Binding-site contacts:
Ligand atom C6B contacts residue LEU181 of chain 16.A at 3.3 Å (hydrophobic).
Ligand atom C6B contacts residue ILE98 of chain 16.A at 3.6 Å (hydrophobic).
Ligand atom O1 contacts residue MET214 of chain 16.A at 3.2 Å.
Ligand atom O1B contacts residue ILE98 of chain 16.A at 2.9 Å.
Ligand atom C1C contacts residue MET214 of chain 16.A at 3.7 Å (hydrophobic).
Ligand atom O1 contacts residue LEU100 of chain 16.A at 4.0 Å.
Ligand atom C2C contacts residue ILE98 of chain 16.A at 4.0 Å (hydrophobic).
Ligand atom C1A contacts residue TYR144 of chain 16.A at 3.1 Å (hydrophobic).
Ligand atom N3A contacts residue LEU217 of chain 16.A at 3.4 Å.
Ligand atom C4A contacts residue PHE179 of chain 16.A at 3.3 Å (hydrophobic).
Ligand atom CM4 contacts residue VAL168 of chain 16.A at 3.5 Å (hydrophobic).
Ligand atom CM3 contacts residue TYR190 of chain 16.A at 3.9 Å (hydrophobic).
Ligand atom C2A contacts residue PHE179 of chain 16.A at 3.3 Å (hydrophobic).
Ligand atom C1B contacts residue LEU181 of chain 16.A at 3.8 Å (hydrophobic).
Ligand atom N3A contacts residue PHE179 of chain 16.A at 3.0 Å.
Ligand atom N2 contacts residue LEU100 of chain 16.A at 3.8 Å.
Ligand atom CM2 contacts residue ILE236 of chain 16.A at 4.0 Å (hydrophobic).
Ligand atom CM6 contacts residue TYR144 of chain 16.A at 3.7 Å (hydrophobic).
Ligand atom C4A contacts residue TYR144 of chain 16.A at 3.8 Å (hydrophobic).
Ligand atom C1B contacts residue ILE98 of chain 16.A at 3.6 Å (hydrophobic).
Ligand atom CM6 contacts residue LEU181 of chain 16.A at 3.7 Å (hydrophobic).
Ligand atom C5 contacts residue MET214 of chain 16.A at 3.6 Å (hydrophobic).
Ligand atom C2B contacts residue ILE98 of chain 16.A at 3.9 Å (hydrophobic).
Ligand atom C2B contacts residue ILE122 of chain 16.A at 3.9 Å (hydrophobic).
Ligand atom O5A contacts residue ALA166 of chain 16.A at 3.9 Å.
Ligand atom O5A contacts residue PHE179 of chain 16.A at 3.7 Å.
Ligand atom C5B contacts residue TYR144 of chain 16.A at 3.6 Å (hydrophobic).
Ligand atom C1A contacts residue PHE179 of chain 16.A at 3.5 Å (hydrophobic).
Ligand atom C4 contacts residue TYR190 of chain 16.A at 3.8 Å (hydrophobic).
Ligand atom CM6 contacts residue LEU184 of chain 16.A at 3.4 Å (hydrophobic).
Ligand atom CM4 contacts residue PHE179 of chain 16.A at 3.9 Å (hydrophobic).
Ligand atom C4B contacts residue LEU181 of chain 16.A at 3.8 Å (hydrophobic).
Ligand atom C2A contacts residue TYR144 of chain 16.A at 3.7 Å (hydrophobic).
Ligand atom C4B contacts residue PHE179 of chain 16.A at 3.9 Å (hydrophobic).
Ligand atom N2 contacts residue MET214 of chain 16.A at 3.8 Å.
Ligand atom CM4 contacts residue TYR142 of chain 16.A at 3.1 Å (hydrophobic).
Ligand atom O5A contacts residue TYR144 of chain 16.A at 3.1 Å.
Ligand atom CM2 contacts residue ILE122 of chain 16.A at 3.7 Å (hydrophobic).
Ligand atom C3 contacts residue LEU100 of chain 16.A at 3.9 Å (hydrophobic).
Ligand atom C5B contacts residue LEU181 of chain 16.A at 3.3 Å (hydrophobic).

A protein and the small-molecule ligand that binds it are described below.
Small molecule (SMILES): Cc1cc(CCCOc2c(C)cc(-c3coc(C)n3)cc2C)on1

Sequence of chain 16.C:
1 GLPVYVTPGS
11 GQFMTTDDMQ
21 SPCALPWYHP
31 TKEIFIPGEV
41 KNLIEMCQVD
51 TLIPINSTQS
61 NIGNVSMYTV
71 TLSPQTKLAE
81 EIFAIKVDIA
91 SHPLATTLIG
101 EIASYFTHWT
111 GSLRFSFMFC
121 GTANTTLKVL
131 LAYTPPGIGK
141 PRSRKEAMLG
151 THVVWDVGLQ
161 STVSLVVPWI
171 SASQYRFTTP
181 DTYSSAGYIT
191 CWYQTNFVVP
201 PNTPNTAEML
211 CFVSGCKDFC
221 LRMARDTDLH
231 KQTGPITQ

Sequence of chain 16.A:
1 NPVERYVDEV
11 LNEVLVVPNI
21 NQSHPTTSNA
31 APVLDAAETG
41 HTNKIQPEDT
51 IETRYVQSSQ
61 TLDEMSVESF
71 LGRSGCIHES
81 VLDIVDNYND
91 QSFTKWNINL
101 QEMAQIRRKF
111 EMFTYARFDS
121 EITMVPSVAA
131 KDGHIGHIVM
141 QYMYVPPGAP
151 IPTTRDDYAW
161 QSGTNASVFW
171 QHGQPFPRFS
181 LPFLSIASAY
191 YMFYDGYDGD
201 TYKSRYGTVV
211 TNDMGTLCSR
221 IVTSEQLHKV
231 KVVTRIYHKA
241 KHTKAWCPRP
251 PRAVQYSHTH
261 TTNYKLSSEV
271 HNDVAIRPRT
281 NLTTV